The small molecule below binds the protein below.
Small molecule (SMILES): CC(=O)N[C@H]1[C@H](O[C@H]2[C@H](O)[C@@H](NC(C)=O)CO[C@@H]2CO)O[C@H](CO)[C@@H](O[C@@H]2O[C@H](CO)[C@@H](O)[C@H](O)[C@@H]2O)[C@@H]1O

Binding-site contacts:
Ligand atom C7 contacts residue ASN135 of chain 1.A at 3.5 Å.
Ligand atom C5 contacts residue ASN135 of chain 1.A at 3.5 Å.
Ligand atom C8 contacts residue ASN330 of chain 1.A at 3.7 Å.
Ligand atom O7 contacts residue ASN135 of chain 1.A at 3.6 Å.
Ligand atom C8 contacts residue LEU132 of chain 1.A at 3.9 Å (hydrophobic).
Ligand atom C2 contacts residue ASN135 of chain 1.A at 2.2 Å.
Ligand atom C7 contacts residue ASN330 of chain 1.A at 4.2 Å.
Ligand atom C3 contacts residue ASN135 of chain 1.A at 3.6 Å.
Ligand atom C8 contacts residue ILE128 of chain 1.A at 4.5 Å (hydrophobic).
Ligand atom N2 contacts residue ASN135 of chain 1.A at 2.9 Å (h-bond).
Ligand atom O7 contacts residue ASN330 of chain 1.A at 3.8 Å.
Ligand atom N2 contacts residue ALA327 of chain 1.A at 4.1 Å.
Ligand atom O7 contacts residue LEU132 of chain 1.A at 3.9 Å.
Ligand atom C4 contacts residue ASN135 of chain 1.A at 4.0 Å.
Ligand atom O7 contacts residue THR326 of chain 1.A at 3.9 Å.
Ligand atom O4 contacts residue ASN330 of chain 1.A at 3.9 Å.
Ligand atom O5 contacts residue ASN135 of chain 1.A at 2.2 Å (h-bond).
Ligand atom O3 contacts residue ASN330 of chain 1.A at 4.5 Å.
Ligand atom C8 contacts residue ALA327 of chain 1.A at 3.6 Å (hydrophobic).
Ligand atom O6 contacts residue GLU323 of chain 1.A at 4.2 Å.
Ligand atom C1 contacts residue ASN135 of chain 1.A at 1.5 Å.
Ligand atom O6 contacts residue THR326 of chain 1.A at 3.5 Å (h-bond).
Ligand atom C1 contacts residue ASN330 of chain 1.A at 4.4 Å.
Ligand atom C8 contacts residue GLY131 of chain 1.A at 3.9 Å.
Ligand atom O3 contacts residue ALA327 of chain 1.A at 4.5 Å.
Ligand atom C7 contacts residue ALA327 of chain 1.A at 4.1 Å (hydrophobic).
Ligand atom C5 contacts residue ASN330 of chain 1.A at 3.8 Å.
Ligand atom C4 contacts residue ASN330 of chain 1.A at 4.1 Å.
Ligand atom C6 contacts residue ASN330 of chain 1.A at 4.1 Å.
Ligand atom C3 contacts residue ASN330 of chain 1.A at 3.7 Å.
Ligand atom C7 contacts residue LEU132 of chain 1.A at 4.4 Å (hydrophobic).

Sequence of chain 1.A:
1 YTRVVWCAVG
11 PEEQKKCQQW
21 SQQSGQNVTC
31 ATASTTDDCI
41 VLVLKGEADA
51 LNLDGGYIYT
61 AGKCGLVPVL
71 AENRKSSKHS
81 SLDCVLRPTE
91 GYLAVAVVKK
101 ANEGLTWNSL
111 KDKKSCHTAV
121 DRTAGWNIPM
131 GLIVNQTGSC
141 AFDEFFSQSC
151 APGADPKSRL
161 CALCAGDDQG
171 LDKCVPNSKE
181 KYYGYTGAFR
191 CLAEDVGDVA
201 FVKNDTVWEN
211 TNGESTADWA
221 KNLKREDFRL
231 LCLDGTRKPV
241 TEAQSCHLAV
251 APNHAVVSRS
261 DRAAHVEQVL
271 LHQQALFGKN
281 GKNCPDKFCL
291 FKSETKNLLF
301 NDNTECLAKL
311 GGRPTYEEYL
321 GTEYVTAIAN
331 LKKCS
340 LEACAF